Binding-site contacts:
Ligand atom O6 contacts residue GLY220 of chain 1.B at 3.2 Å (h-bond).
Ligand atom O1 contacts residue GLU221 of chain 1.B at 4.1 Å.
Ligand atom C6 contacts residue GLU221 of chain 1.B at 3.9 Å.
Ligand atom C3 contacts residue GLY106 of chain 1.B at 3.9 Å.
Ligand atom C5 contacts residue ASP86 of chain 1.B at 4.0 Å.
Ligand atom O2 contacts residue GLY105 of chain 1.B at 3.5 Å.
Ligand atom C7 contacts residue GLU221 of chain 1.B at 3.2 Å.
Ligand atom O6 contacts residue GLN222 of chain 1.B at 3.0 Å (h-bond).
Ligand atom O3 contacts residue GLY106 of chain 1.B at 3.0 Å (h-bond).
Ligand atom C4 contacts residue GLY106 of chain 1.B at 3.7 Å.
Ligand atom C3 contacts residue GLY105 of chain 1.B at 4.2 Å.
Ligand atom O4 contacts residue GLY105 of chain 1.B at 4.4 Å.
Ligand atom C6 contacts residue ASP86 of chain 1.B at 3.5 Å.
Ligand atom C6 contacts residue GLN222 of chain 1.B at 3.6 Å.
Ligand atom O6 contacts residue SER219 of chain 1.B at 4.4 Å.
Ligand atom O6 contacts residue GLU221 of chain 1.B at 3.3 Å (salt-bridge).
Ligand atom O5 contacts residue GLN222 of chain 1.B at 4.0 Å.
Ligand atom O2 contacts residue GLU221 of chain 1.B at 4.0 Å.
Ligand atom C2 contacts residue GLY105 of chain 1.B at 4.5 Å.
Ligand atom O6 contacts residue ALA85 of chain 1.B at 3.7 Å.
Ligand atom C4 contacts residue ASP86 of chain 1.B at 3.3 Å.
Ligand atom C6 contacts residue GLY220 of chain 1.B at 4.4 Å.
Ligand atom C2 contacts residue GLY220 of chain 1.B at 4.3 Å.
Ligand atom O4 contacts residue GLY106 of chain 1.B at 3.5 Å (h-bond).
Ligand atom C5 contacts residue GLY220 of chain 1.B at 4.4 Å.
Ligand atom C1 contacts residue GLU221 of chain 1.B at 3.5 Å.
Ligand atom C1 contacts residue GLY220 of chain 1.B at 4.2 Å.
Ligand atom O3 contacts residue GLY104 of chain 1.B at 4.3 Å.
Ligand atom C6 contacts residue ALA85 of chain 1.B at 4.1 Å (hydrophobic).
Ligand atom O2 contacts residue GLY220 of chain 1.B at 3.2 Å.
Ligand atom O6 contacts residue ASP86 of chain 1.B at 2.7 Å (salt-bridge).
Ligand atom C4 contacts residue GLY220 of chain 1.B at 4.4 Å.
Ligand atom O4 contacts residue ASP86 of chain 1.B at 2.6 Å (salt-bridge).
Ligand atom C2 contacts residue GLU221 of chain 1.B at 4.4 Å.
Ligand atom C4 contacts residue GLY105 of chain 1.B at 4.0 Å.
Ligand atom C5 contacts residue GLN222 of chain 1.B at 4.5 Å.
Ligand atom O3 contacts residue GLY105 of chain 1.B at 3.6 Å.
Ligand atom O5 contacts residue GLU221 of chain 1.B at 2.8 Å (salt-bridge).
Ligand atom C5 contacts residue GLU221 of chain 1.B at 3.9 Å.
Ligand atom O5 contacts residue GLY220 of chain 1.B at 3.6 Å.

Sequence of chain 1.B:
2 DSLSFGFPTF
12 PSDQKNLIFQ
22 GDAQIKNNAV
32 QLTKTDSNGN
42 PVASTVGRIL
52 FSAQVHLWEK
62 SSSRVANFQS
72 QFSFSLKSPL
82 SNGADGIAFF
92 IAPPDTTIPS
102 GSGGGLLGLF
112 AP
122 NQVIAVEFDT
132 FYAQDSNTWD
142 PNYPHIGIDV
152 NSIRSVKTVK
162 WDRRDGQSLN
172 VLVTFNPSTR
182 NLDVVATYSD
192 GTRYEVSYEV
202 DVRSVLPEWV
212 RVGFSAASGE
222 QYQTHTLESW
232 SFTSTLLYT

A small-molecule ligand and the protein it binds are described below.
Small molecule (SMILES): CO[C@H]1O[C@H](CO)[C@@H](O)[C@H](O)[C@@H]1O